This protein binds this small molecule.
Small molecule (SMILES): CC[C@H]1O[C@]2(C)[C@H](OC(C)=O)[C@@]1(C)O[C@@H](/C=C/C=C/C=C/c1oc(=O)cc(OC)c1C)[C@@H]2O

Sequence of chain 1.E:
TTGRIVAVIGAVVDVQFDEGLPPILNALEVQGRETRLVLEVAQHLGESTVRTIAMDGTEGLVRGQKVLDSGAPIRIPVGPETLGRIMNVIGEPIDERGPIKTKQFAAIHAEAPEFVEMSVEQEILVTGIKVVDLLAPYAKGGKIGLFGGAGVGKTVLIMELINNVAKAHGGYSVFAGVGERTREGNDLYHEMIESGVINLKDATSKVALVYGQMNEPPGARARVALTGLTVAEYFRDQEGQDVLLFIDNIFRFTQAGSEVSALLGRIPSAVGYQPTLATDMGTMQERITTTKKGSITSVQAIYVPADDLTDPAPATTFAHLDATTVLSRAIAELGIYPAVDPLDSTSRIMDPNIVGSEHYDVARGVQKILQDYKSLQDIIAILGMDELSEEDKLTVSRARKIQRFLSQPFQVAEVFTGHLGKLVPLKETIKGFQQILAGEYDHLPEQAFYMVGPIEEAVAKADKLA

Binding-site contacts:
Ligand atom O4 contacts residue GLN415 of chain 1.E at 3.0 Å (h-bond).
Ligand atom O3 contacts residue ILE343 of chain 1.E at 2.8 Å.
Ligand atom O5 contacts residue GLN415 of chain 1.E at 3.5 Å (h-bond).
Ligand atom C20 contacts residue GLN389 of chain 1.E at 2.8 Å.
Ligand atom C24 contacts residue LEU382 of chain 1.E at 2.8 Å (hydrophobic).
Ligand atom C22 contacts residue LEU346 of chain 1.E at 3.5 Å (hydrophobic).
Ligand atom C12 contacts residue ILE348 of chain 1.E at 3.5 Å (hydrophobic).
Ligand atom O15 contacts residue ARG416 of chain 1.E at 2.8 Å (salt-bridge).
Ligand atom C21 contacts residue PRO354 of chain 1.E at 3.5 Å (hydrophobic).
Ligand atom O4 contacts residue LEU346 of chain 1.E at 3.8 Å.
Ligand atom C9 contacts residue LEU346 of chain 1.E at 3.8 Å (hydrophobic).
Ligand atom C23 contacts residue GLN459 of chain 1.E at 3.8 Å.
Ligand atom C8 contacts residue GLN415 of chain 1.E at 3.0 Å.
Ligand atom C6 contacts residue GLN415 of chain 1.E at 3.6 Å.
Ligand atom C5 contacts residue GLN415 of chain 1.E at 2.8 Å.
Ligand atom C24 contacts residue LEU355 of chain 1.E at 3.4 Å (hydrophobic).
Ligand atom C10 contacts residue LEU346 of chain 1.E at 3.4 Å (hydrophobic).
Ligand atom C10 contacts residue GLN415 of chain 1.E at 3.8 Å.
Ligand atom C25 contacts residue LEU382 of chain 1.E at 3.5 Å (hydrophobic).
Ligand atom O25 contacts residue GLN415 of chain 1.E at 2.2 Å (h-bond).
Ligand atom C14 contacts residue LEU346 of chain 1.E at 2.8 Å (hydrophobic).
Ligand atom C8 contacts residue LEU346 of chain 1.E at 3.6 Å (hydrophobic).
Ligand atom C19 contacts residue ARG416 of chain 1.E at 2.9 Å.
Ligand atom C25 contacts residue GLN415 of chain 1.E at 3.1 Å.
Ligand atom O19 contacts residue ARG416 of chain 1.E at 2.3 Å (salt-bridge).
Ligand atom C21 contacts residue GLN415 of chain 1.E at 3.7 Å.
Ligand atom C9 contacts residue GLN415 of chain 1.E at 2.7 Å.
Ligand atom C12 contacts residue LEU346 of chain 1.E at 3.1 Å (hydrophobic).
Ligand atom C7 contacts residue GLN415 of chain 1.E at 3.2 Å.
Ligand atom C22 contacts residue TYR462 of chain 1.E at 3.6 Å (hydrophobic).
Ligand atom O25 contacts residue LEU382 of chain 1.E at 3.3 Å.
Ligand atom O7 contacts residue ILE348 of chain 1.E at 3.4 Å.
Ligand atom C6 contacts residue ILE343 of chain 1.E at 3.5 Å (hydrophobic).
Ligand atom C7 contacts residue ILE343 of chain 1.E at 3.4 Å (hydrophobic).
Ligand atom C11 contacts residue ILE348 of chain 1.E at 3.5 Å (hydrophobic).
Ligand atom O7 contacts residue ILE343 of chain 1.E at 2.8 Å.
Ligand atom C10 contacts residue ILE348 of chain 1.E at 3.5 Å (hydrophobic).
Ligand atom C13 contacts residue LEU346 of chain 1.E at 3.4 Å (hydrophobic).
Ligand atom C21 contacts residue ILE343 of chain 1.E at 3.8 Å (hydrophobic).
Ligand atom C4 contacts residue GLN415 of chain 1.E at 3.8 Å.